A protein and the small-molecule ligand that binds it are described below.
Small molecule (SMILES): Nc1ccn([C@H]2C[C@H](O[P](=O)(O)OC[C@H]3O[C@@H](n4ccc(N)nc4=O)C[C@@H]3O[P](=O)(O)OC[C@H]3O[C@@H](n4cnc5c(=O)nc(N)[nH]c54)C[C@@H]3O)[C@@H](CO[P](=O)(O)O[C@H]3C[C@H](n4cnc5c(=O)nc(N)[nH]c54)O[C@@H]3COP(=O)(O)O)O2)c(=O)n1

Binding-site contacts:
Ligand atom OP1 contacts residue LYS66 of chain 1.A at 3.8 Å.
Ligand atom OP1 contacts residue TYR38 of chain 1.A at 2.8 Å (h-bond).
Ligand atom N1 contacts residue TRP33 of chain 1.A at 3.5 Å (h-bond).
Ligand atom OP1 contacts residue GLY63 of chain 1.A at 2.7 Å (h-bond).
Ligand atom P contacts residue GLY63 of chain 1.A at 3.7 Å.
Ligand atom OP3 contacts residue LYS71 of chain 1.A at 3.1 Å (salt-bridge).
Ligand atom C6 contacts residue TRP33 of chain 1.A at 3.8 Å (hydrophobic).
Ligand atom OP1 contacts residue LYS71 of chain 1.A at 3.5 Å (salt-bridge).
Ligand atom O5' contacts residue TYR38 of chain 1.A at 3.3 Å (h-bond).
Ligand atom N3 contacts residue GLY37 of chain 1.A at 3.3 Å.
Ligand atom O3' contacts residue MET68 of chain 1.A at 3.6 Å.
Ligand atom OP1 contacts residue NA1 of chain 1.H at 3.0 Å (h-bond).
Ligand atom C5 contacts residue TRP33 of chain 1.A at 3.8 Å (hydrophobic).
Ligand atom C5' contacts residue GLY65 of chain 1.A at 3.7 Å.
Ligand atom O6 contacts residue TRP33 of chain 1.A at 3.6 Å.
Ligand atom OP1 contacts residue GLY65 of chain 1.A at 2.9 Å (h-bond).
Ligand atom OP1 contacts residue ARG67 of chain 1.A at 3.6 Å (salt-bridge).
Ligand atom OP2 contacts residue ILE64 of chain 1.A at 3.7 Å.
Ligand atom OP1 contacts residue ILE64 of chain 1.A at 3.7 Å.
Ligand atom N2 contacts residue TRP33 of chain 1.A at 3.8 Å.
Ligand atom O3' contacts residue ILE64 of chain 1.A at 3.6 Å.
Ligand atom C8 contacts residue ARG34 of chain 1.A at 3.7 Å.
Ligand atom C4' contacts residue GLY63 of chain 1.A at 3.4 Å.
Ligand atom OP3 contacts residue ARG67 of chain 1.A at 3.0 Å (salt-bridge).
Ligand atom OP1 contacts residue MET68 of chain 1.A at 2.9 Å (h-bond).
Ligand atom O4' contacts residue TYR38 of chain 1.A at 3.6 Å.
Ligand atom OP2 contacts residue NA1 of chain 1.H at 3.7 Å.
Ligand atom C5' contacts residue GLY63 of chain 1.A at 3.4 Å.
Ligand atom OP1 contacts residue TYR26 of chain 1.A at 2.7 Å (h-bond).
Ligand atom OP2 contacts residue ARG67 of chain 1.A at 3.5 Å.
Ligand atom P contacts residue TYR38 of chain 1.A at 3.5 Å.
Ligand atom C1' contacts residue ARG34 of chain 1.A at 3.8 Å.
Ligand atom OP1 contacts residue PRO62 of chain 1.A at 3.6 Å.
Ligand atom O4' contacts residue ARG34 of chain 1.A at 3.5 Å.
Ligand atom O3' contacts residue GLY63 of chain 1.A at 3.3 Å.
Ligand atom N9 contacts residue ARG34 of chain 1.A at 3.7 Å.
Ligand atom N3 contacts residue TRP33 of chain 1.A at 3.3 Å (h-bond).
Ligand atom OP2 contacts residue ARG34 of chain 1.A at 3.2 Å (salt-bridge).
Ligand atom C4 contacts residue TRP33 of chain 1.A at 3.5 Å (hydrophobic).
Ligand atom C2 contacts residue TRP33 of chain 1.A at 3.3 Å (hydrophobic).

Sequence of chain 1.A:
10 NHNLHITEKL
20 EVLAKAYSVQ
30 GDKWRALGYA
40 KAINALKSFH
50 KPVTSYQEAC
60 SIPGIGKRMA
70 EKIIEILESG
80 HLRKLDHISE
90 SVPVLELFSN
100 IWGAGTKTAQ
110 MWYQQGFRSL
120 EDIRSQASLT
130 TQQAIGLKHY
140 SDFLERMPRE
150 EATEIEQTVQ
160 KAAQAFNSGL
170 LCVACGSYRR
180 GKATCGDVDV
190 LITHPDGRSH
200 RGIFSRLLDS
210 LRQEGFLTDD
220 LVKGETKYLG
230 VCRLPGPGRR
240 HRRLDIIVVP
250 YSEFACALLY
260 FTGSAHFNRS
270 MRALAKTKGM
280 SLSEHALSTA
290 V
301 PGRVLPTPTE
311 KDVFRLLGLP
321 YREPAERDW